Sequence of chain 1.A:
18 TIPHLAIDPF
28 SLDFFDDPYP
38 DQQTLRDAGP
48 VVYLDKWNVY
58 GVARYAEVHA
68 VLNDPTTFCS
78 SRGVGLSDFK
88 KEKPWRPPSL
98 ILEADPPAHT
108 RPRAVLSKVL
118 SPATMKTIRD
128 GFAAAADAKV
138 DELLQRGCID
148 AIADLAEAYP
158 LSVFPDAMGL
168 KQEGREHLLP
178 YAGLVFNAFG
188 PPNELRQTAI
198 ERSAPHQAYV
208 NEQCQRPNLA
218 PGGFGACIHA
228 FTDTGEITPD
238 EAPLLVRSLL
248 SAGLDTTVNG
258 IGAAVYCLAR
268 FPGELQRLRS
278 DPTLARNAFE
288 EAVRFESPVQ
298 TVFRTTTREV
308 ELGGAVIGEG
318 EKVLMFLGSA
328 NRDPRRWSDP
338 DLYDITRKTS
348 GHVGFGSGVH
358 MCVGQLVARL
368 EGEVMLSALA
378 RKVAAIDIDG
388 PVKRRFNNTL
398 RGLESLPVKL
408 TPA

Binding-site contacts:
Ligand atom C4 contacts residue ALA249 of chain 1.A at 3.7 Å (hydrophobic).
Ligand atom C8 contacts residue PHE183 of chain 1.A at 3.6 Å (hydrophobic).
Ligand atom C6 contacts residue LEU99 of chain 1.A at 3.8 Å (hydrophobic).
Ligand atom C10 contacts residue PHE186 of chain 1.A at 3.8 Å (hydrophobic).
Ligand atom C1 contacts residue SER245 of chain 1.A at 3.4 Å.
Ligand atom C3 contacts residue LEU99 of chain 1.A at 3.8 Å (hydrophobic).
Ligand atom C9 contacts residue LEU99 of chain 1.A at 4.2 Å (hydrophobic).
Ligand atom C3 contacts residue ALA249 of chain 1.A at 3.9 Å (hydrophobic).
Ligand atom C5 contacts residue LEU99 of chain 1.A at 4.1 Å (hydrophobic).
Ligand atom C4 contacts residue LEU99 of chain 1.A at 4.1 Å (hydrophobic).
Ligand atom C8 contacts residue ALA249 of chain 1.A at 4.1 Å (hydrophobic).
Ligand atom C5 contacts residue PHE183 of chain 1.A at 4.2 Å (hydrophobic).
Ligand atom C3 contacts residue PHE186 of chain 1.A at 4.2 Å (hydrophobic).
Ligand atom C1 contacts residue LEU99 of chain 1.A at 4.2 Å (hydrophobic).
Ligand atom O2 contacts residue SER248 of chain 1.A at 3.5 Å.
Ligand atom C7 contacts residue LEU99 of chain 1.A at 3.7 Å (hydrophobic).
Ligand atom C2 contacts residue ALA249 of chain 1.A at 3.9 Å (hydrophobic).
Ligand atom C4 contacts residue PHE183 of chain 1.A at 3.9 Å (hydrophobic).
Ligand atom C10 contacts residue LEU99 of chain 1.A at 4.0 Å (hydrophobic).
Ligand atom C7 contacts residue HEM1 of chain 1.B at 3.6 Å.
Ligand atom C7 contacts residue ALA249 of chain 1.A at 3.8 Å (hydrophobic).
Ligand atom C3 contacts residue SER248 of chain 1.A at 4.0 Å.
Ligand atom C10 contacts residue HEM1 of chain 1.B at 4.1 Å.
Ligand atom O1 contacts residue ILE98 of chain 1.A at 3.9 Å.
Ligand atom C6 contacts residue HEM1 of chain 1.B at 3.4 Å.
Ligand atom O1 contacts residue LEU99 of chain 1.A at 3.7 Å.
Ligand atom C3 contacts residue ARG93 of chain 1.A at 4.2 Å.
Ligand atom C1 contacts residue SER96 of chain 1.A at 3.6 Å.
Ligand atom C6 contacts residue ALA249 of chain 1.A at 3.5 Å (hydrophobic).
Ligand atom C1 contacts residue ARG93 of chain 1.A at 4.0 Å.
Ligand atom O2 contacts residue ARG93 of chain 1.A at 3.0 Å (salt-bridge).
Ligand atom O2 contacts residue SER96 of chain 1.A at 4.0 Å.
Ligand atom C2 contacts residue LEU99 of chain 1.A at 3.6 Å (hydrophobic).
Ligand atom O1 contacts residue SER245 of chain 1.A at 2.6 Å (h-bond).
Ligand atom O1 contacts residue SER96 of chain 1.A at 2.6 Å (h-bond).
Ligand atom C9 contacts residue HEM1 of chain 1.B at 3.7 Å.
Ligand atom C8 contacts residue HEM1 of chain 1.B at 4.0 Å.
Ligand atom C5 contacts residue ALA249 of chain 1.A at 3.5 Å (hydrophobic).
Ligand atom O2 contacts residue SER245 of chain 1.A at 3.6 Å.
Ligand atom C4 contacts residue PHE186 of chain 1.A at 3.9 Å (hydrophobic).

A small-molecule ligand and the protein it binds are described below.
Small molecule (SMILES): CCCc1ccc(C(=O)O)cc1